Binding-site contacts:
Ligand atom C1 contacts residue ILE154 of chain 1.A at 4.1 Å (hydrophobic).
Ligand atom C2 contacts residue ASN173 of chain 1.A at 2.2 Å.
Ligand atom O6 contacts residue ILE154 of chain 1.A at 3.1 Å (h-bond).
Ligand atom C8 contacts residue LYS174 of chain 1.A at 4.2 Å.
Ligand atom C7 contacts residue ASN173 of chain 1.A at 3.2 Å.
Ligand atom C1 contacts residue GLU153 of chain 1.A at 4.3 Å.
Ligand atom C5 contacts residue ILE154 of chain 1.A at 4.2 Å (hydrophobic).
Ligand atom C2 contacts residue GLU152 of chain 1.A at 3.9 Å.
Ligand atom O7 contacts residue GLU152 of chain 1.A at 4.0 Å.
Ligand atom O5 contacts residue ILE154 of chain 1.A at 3.3 Å (h-bond).
Ligand atom C6 contacts residue LYS216 of chain 1.A at 4.1 Å.
Ligand atom C3 contacts residue GLN212 of chain 1.A at 3.9 Å.
Ligand atom N2 contacts residue GLN212 of chain 1.A at 4.5 Å.
Ligand atom C1 contacts residue GLU152 of chain 1.A at 3.7 Å.
Ligand atom C5 contacts residue GLU153 of chain 1.A at 4.3 Å.
Ligand atom C4 contacts residue ASN173 of chain 1.A at 4.0 Å.
Ligand atom N2 contacts residue ASN173 of chain 1.A at 2.7 Å (h-bond).
Ligand atom O5 contacts residue GLU152 of chain 1.A at 3.7 Å.
Ligand atom C5 contacts residue ASN173 of chain 1.A at 3.6 Å.
Ligand atom O4 contacts residue GLN212 of chain 1.A at 4.4 Å.
Ligand atom O5 contacts residue ASN173 of chain 1.A at 2.4 Å (h-bond).
Ligand atom C8 contacts residue ASN173 of chain 1.A at 4.3 Å.
Ligand atom C6 contacts residue ILE154 of chain 1.A at 4.0 Å (hydrophobic).
Ligand atom C6 contacts residue GLU153 of chain 1.A at 3.5 Å.
Ligand atom C1 contacts residue ASN173 of chain 1.A at 1.4 Å.
Ligand atom O7 contacts residue ASN173 of chain 1.A at 3.3 Å (h-bond).
Ligand atom C3 contacts residue ASN173 of chain 1.A at 3.6 Å.
Ligand atom O5 contacts residue GLU153 of chain 1.A at 3.4 Å.
Ligand atom O6 contacts residue GLU153 of chain 1.A at 3.5 Å.
Ligand atom O6 contacts residue LYS216 of chain 1.A at 3.1 Å.

This protein binds this small molecule.
Small molecule (SMILES): CC(=O)N[C@@H]1[C@@H](O)[C@H](O)[C@@H](CO)O[C@H]1O

Sequence of chain 1.A:
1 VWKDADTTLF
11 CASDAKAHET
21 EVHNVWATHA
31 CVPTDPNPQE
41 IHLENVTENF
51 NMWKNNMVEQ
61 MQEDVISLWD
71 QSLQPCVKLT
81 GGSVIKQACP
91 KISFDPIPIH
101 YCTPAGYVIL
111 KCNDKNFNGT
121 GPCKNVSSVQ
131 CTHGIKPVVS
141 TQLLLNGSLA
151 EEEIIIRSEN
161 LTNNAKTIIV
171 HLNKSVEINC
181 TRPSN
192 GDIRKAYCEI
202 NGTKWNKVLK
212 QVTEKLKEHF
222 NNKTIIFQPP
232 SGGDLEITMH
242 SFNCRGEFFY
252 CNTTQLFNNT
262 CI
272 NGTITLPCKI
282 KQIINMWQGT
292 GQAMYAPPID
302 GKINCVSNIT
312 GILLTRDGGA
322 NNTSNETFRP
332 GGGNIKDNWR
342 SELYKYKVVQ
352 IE